Sequence of chain 2.D:
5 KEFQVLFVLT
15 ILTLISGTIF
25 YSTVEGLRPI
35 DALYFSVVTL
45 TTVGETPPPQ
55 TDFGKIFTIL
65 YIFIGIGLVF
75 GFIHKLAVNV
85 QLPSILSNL

A protein and the small-molecule ligand that binds it are described below.
Small molecule (SMILES): NCC(=O)O

Binding-site contacts:
Ligand atom O contacts residue LEU80 of chain 1.C at 3.0 Å (h-bond).
Ligand atom CA contacts residue ILE68 of chain 2.D at 3.3 Å (hydrophobic).
Ligand atom O contacts residue GLN85 of chain 1.C at 2.3 Å.
Ligand atom OXT contacts residue GLN85 of chain 1.C at 4.2 Å.
Ligand atom CA contacts residue PHE67 of chain 2.D at 4.0 Å (hydrophobic).
Ligand atom OXT contacts residue LEU80 of chain 1.C at 3.0 Å.
Ligand atom N contacts residue ILE68 of chain 2.D at 3.2 Å (h-bond).
Ligand atom C contacts residue GLN85 of chain 1.C at 3.3 Å.
Ligand atom C contacts residue ALA81 of chain 1.C at 3.4 Å (hydrophobic).
Ligand atom OXT contacts residue PHE67 of chain 2.D at 4.2 Å.
Ligand atom OXT contacts residue ALA81 of chain 1.C at 3.0 Å (h-bond).
Ligand atom C contacts residue LEU80 of chain 1.C at 3.5 Å (hydrophobic).
Ligand atom N contacts residue GLN85 of chain 1.C at 3.2 Å.
Ligand atom O contacts residue ALA81 of chain 1.C at 2.8 Å.
Ligand atom CA contacts residue GLN85 of chain 1.C at 3.7 Å.
Ligand atom OXT contacts residue ILE77 of chain 1.C at 3.9 Å.

Sequence of chain 1.C:
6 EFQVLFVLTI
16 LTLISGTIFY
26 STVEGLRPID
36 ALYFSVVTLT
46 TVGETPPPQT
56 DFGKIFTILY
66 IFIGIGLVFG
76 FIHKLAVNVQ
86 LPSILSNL